Binding-site contacts:
Ligand atom C01 contacts residue PHE461 of chain 1.C at 3.6 Å (hydrophobic).
Ligand atom C13 contacts residue GLY288 of chain 1.C at 4.2 Å.
Ligand atom C12 contacts residue GLY288 of chain 1.C at 3.7 Å.
Ligand atom C08 contacts residue HEM1 of chain 1.Q at 4.0 Å.
Ligand atom C15 contacts residue PHE104 of chain 1.C at 4.0 Å (hydrophobic).
Ligand atom C02 contacts residue ILE462 of chain 1.C at 3.5 Å (hydrophobic).
Ligand atom N04 contacts residue THR292 of chain 1.C at 3.6 Å.
Ligand atom C11 contacts residue PHE205 of chain 1.C at 4.1 Å (hydrophobic).
Ligand atom C13 contacts residue GLU284 of chain 1.C at 4.1 Å.
Ligand atom C16 contacts residue ALA287 of chain 1.C at 4.2 Å (hydrophobic).
Ligand atom C05 contacts residue GLY288 of chain 1.C at 3.8 Å.
Ligand atom C14 contacts residue PHE104 of chain 1.C at 4.0 Å (hydrophobic).
Ligand atom C11 contacts residue GLY288 of chain 1.C at 3.5 Å.
Ligand atom N06 contacts residue CYS424 of chain 1.C at 4.1 Å.
Ligand atom C02 contacts residue THR292 of chain 1.C at 3.9 Å.
Ligand atom C16 contacts residue GLU284 of chain 1.C at 3.9 Å.
Ligand atom C09 contacts residue ILE462 of chain 1.C at 4.1 Å (hydrophobic).
Ligand atom C08 contacts residue THR292 of chain 1.C at 4.0 Å.
Ligand atom C14 contacts residue TRP90 of chain 1.C at 3.6 Å (hydrophobic).
Ligand atom N17 contacts residue TRP234 of chain 1.C at 3.6 Å.
Ligand atom C05 contacts residue HEM1 of chain 1.Q at 3.0 Å.
Ligand atom C02 contacts residue PHE205 of chain 1.C at 4.0 Å (hydrophobic).
Ligand atom C08 contacts residue PHE104 of chain 1.C at 4.0 Å (hydrophobic).
Ligand atom C03 contacts residue THR292 of chain 1.C at 3.7 Å.
Ligand atom C09 contacts residue PHE104 of chain 1.C at 4.0 Å (hydrophobic).
Ligand atom C05 contacts residue THR292 of chain 1.C at 3.9 Å.
Ligand atom C10 contacts residue GLY288 of chain 1.C at 3.7 Å.
Ligand atom N06 contacts residue HEM1 of chain 1.Q at 1.9 Å.
Ligand atom C16 contacts residue TRP234 of chain 1.C at 4.1 Å (hydrophobic).
Ligand atom C16 contacts residue TRP90 of chain 1.C at 3.7 Å (hydrophobic).
Ligand atom C07 contacts residue PHE104 of chain 1.C at 4.1 Å (hydrophobic).
Ligand atom C01 contacts residue ILE462 of chain 1.C at 3.7 Å (hydrophobic).
Ligand atom C12 contacts residue ALA287 of chain 1.C at 3.8 Å (hydrophobic).
Ligand atom C01 contacts residue PHE104 of chain 1.C at 4.0 Å (hydrophobic).
Ligand atom N17 contacts residue ARG94 of chain 1.C at 3.4 Å (salt-bridge).
Ligand atom C12 contacts residue TRP90 of chain 1.C at 4.0 Å (hydrophobic).
Ligand atom N17 contacts residue GLU284 of chain 1.C at 3.5 Å.
Ligand atom C11 contacts residue ALA287 of chain 1.C at 3.8 Å (hydrophobic).
Ligand atom C07 contacts residue HEM1 of chain 1.Q at 2.7 Å.
Ligand atom C13 contacts residue TRP90 of chain 1.C at 3.5 Å (hydrophobic).

Sequence of chain 1.C:
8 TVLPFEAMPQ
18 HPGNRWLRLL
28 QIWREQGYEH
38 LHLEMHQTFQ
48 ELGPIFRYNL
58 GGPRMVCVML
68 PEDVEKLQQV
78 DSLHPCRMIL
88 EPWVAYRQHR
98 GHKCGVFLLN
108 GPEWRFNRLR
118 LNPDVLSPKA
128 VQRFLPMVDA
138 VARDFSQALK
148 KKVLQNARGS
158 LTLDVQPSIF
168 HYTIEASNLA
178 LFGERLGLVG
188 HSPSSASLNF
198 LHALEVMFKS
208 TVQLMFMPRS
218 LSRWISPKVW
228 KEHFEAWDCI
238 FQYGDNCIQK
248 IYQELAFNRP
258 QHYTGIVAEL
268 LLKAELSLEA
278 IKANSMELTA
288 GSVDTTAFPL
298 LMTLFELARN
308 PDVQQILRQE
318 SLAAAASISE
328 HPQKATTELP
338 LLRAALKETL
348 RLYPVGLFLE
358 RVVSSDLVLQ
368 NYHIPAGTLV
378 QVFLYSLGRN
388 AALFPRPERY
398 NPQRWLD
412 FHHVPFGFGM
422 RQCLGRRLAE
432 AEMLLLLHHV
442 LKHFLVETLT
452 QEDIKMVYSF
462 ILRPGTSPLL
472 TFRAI

This protein binds this small molecule.
Small molecule (SMILES): N#Cc1ccc([C@H]2CCCc3cncn32)cc1